Binding-site contacts:
Ligand atom C5 contacts residue THR1100 of chain 1.B at 4.3 Å.
Ligand atom N2 contacts residue ASN1098 of chain 1.B at 2.9 Å (h-bond).
Ligand atom C7 contacts residue ASN1098 of chain 1.B at 3.9 Å.
Ligand atom C8 contacts residue TYR1110 of chain 1.B at 3.5 Å (hydrophobic).
Ligand atom C7 contacts residue TYR1110 of chain 1.B at 4.5 Å (hydrophobic).
Ligand atom C4 contacts residue HIS1101 of chain 1.B at 4.3 Å.
Ligand atom O7 contacts residue PHE1103 of chain 1.B at 3.3 Å.
Ligand atom C1 contacts residue ASN1098 of chain 1.B at 1.4 Å.
Ligand atom C6 contacts residue THR1100 of chain 1.B at 3.6 Å.
Ligand atom C7 contacts residue PHE1103 of chain 1.B at 4.3 Å (hydrophobic).
Ligand atom O6 contacts residue THR1100 of chain 1.B at 4.0 Å.
Ligand atom O7 contacts residue ASN1098 of chain 1.B at 4.4 Å.
Ligand atom C5 contacts residue ASN1098 of chain 1.B at 3.7 Å.
Ligand atom O5 contacts residue ASN1098 of chain 1.B at 2.4 Å (h-bond).
Ligand atom C2 contacts residue ASN1098 of chain 1.B at 2.5 Å.
Ligand atom C3 contacts residue ASN1098 of chain 1.B at 3.8 Å.
Ligand atom O5 contacts residue THR1100 of chain 1.B at 4.2 Å.
Ligand atom C4 contacts residue ASN1098 of chain 1.B at 4.3 Å.

The small molecule below binds the protein below.
Small molecule (SMILES): CC(=O)N[C@@H]1[C@@H](O)[C@H](O)[C@@H](CO)O[C@H]1O

Sequence of chain 1.B:
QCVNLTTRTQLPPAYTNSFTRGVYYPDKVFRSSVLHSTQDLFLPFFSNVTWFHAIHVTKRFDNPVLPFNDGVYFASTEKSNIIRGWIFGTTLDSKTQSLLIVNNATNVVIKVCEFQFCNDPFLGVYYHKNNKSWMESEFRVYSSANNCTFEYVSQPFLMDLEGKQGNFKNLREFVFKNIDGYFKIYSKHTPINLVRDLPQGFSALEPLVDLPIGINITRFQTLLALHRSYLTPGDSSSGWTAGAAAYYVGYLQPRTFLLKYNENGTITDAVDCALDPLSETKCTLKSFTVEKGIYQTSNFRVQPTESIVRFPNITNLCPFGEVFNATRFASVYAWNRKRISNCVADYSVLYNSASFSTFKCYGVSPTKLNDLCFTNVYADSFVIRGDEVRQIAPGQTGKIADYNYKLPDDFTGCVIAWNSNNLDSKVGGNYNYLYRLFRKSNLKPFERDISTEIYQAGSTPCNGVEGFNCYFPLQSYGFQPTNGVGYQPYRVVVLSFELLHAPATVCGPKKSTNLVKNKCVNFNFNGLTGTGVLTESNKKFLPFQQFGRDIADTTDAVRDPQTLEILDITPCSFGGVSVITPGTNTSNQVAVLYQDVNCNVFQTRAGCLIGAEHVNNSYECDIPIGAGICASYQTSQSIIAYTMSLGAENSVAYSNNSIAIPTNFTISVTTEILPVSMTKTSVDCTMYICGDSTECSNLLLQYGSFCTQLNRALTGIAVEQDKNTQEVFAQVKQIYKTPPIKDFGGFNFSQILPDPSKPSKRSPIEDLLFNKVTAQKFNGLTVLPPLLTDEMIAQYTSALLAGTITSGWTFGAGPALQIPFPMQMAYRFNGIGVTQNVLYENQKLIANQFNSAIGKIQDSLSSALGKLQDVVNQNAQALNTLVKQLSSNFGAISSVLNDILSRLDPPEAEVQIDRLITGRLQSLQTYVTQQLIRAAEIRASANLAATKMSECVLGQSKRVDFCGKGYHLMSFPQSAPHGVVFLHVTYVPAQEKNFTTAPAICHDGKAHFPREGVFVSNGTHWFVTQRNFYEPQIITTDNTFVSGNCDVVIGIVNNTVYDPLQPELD